This protein binds this small molecule.
Small molecule (SMILES): CC(=O)N[C@@H]1[C@@H](O)[C@H](O)[C@@H](CO)O[C@H]1O

Sequence of chain 1.B:
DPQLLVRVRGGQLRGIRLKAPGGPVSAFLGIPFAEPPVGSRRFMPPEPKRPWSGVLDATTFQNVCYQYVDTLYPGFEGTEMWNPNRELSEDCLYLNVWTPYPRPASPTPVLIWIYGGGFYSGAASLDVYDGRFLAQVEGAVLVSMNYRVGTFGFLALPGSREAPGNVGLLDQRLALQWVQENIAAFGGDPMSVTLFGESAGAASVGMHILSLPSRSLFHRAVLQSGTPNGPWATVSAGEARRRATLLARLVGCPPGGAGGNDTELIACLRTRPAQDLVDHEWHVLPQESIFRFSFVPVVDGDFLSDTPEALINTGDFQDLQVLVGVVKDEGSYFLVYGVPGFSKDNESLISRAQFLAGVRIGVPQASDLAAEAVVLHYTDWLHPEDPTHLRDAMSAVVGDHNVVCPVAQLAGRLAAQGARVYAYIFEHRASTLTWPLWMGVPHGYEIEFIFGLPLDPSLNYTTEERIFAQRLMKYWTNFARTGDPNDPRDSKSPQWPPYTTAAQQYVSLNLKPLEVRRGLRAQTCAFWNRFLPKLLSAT

Binding-site contacts:
Ligand atom C3 contacts residue GLY345 of chain 1.B at 3.9 Å.
Ligand atom C5 contacts residue SER347 of chain 1.B at 3.7 Å.
Ligand atom O3 contacts residue GLY345 of chain 1.B at 4.3 Å.
Ligand atom C5 contacts residue ASN350 of chain 1.B at 3.7 Å.
Ligand atom C1 contacts residue GLY345 of chain 1.B at 4.4 Å.
Ligand atom C6 contacts residue SER347 of chain 1.B at 3.9 Å.
Ligand atom O4 contacts residue GLY345 of chain 1.B at 4.0 Å.
Ligand atom O7 contacts residue ASN350 of chain 1.B at 3.8 Å.
Ligand atom O5 contacts residue ASN350 of chain 1.B at 2.4 Å (h-bond).
Ligand atom C7 contacts residue ASN350 of chain 1.B at 3.7 Å.
Ligand atom N2 contacts residue ASN350 of chain 1.B at 2.8 Å (h-bond).
Ligand atom C1 contacts residue ASN350 of chain 1.B at 1.5 Å.
Ligand atom C4 contacts residue ASN350 of chain 1.B at 4.3 Å.
Ligand atom C1 contacts residue SER347 of chain 1.B at 4.2 Å.
Ligand atom C3 contacts residue ASN350 of chain 1.B at 3.8 Å.
Ligand atom O5 contacts residue SER347 of chain 1.B at 3.5 Å.
Ligand atom C2 contacts residue ASN350 of chain 1.B at 2.5 Å.